Sequence of chain 1.B:
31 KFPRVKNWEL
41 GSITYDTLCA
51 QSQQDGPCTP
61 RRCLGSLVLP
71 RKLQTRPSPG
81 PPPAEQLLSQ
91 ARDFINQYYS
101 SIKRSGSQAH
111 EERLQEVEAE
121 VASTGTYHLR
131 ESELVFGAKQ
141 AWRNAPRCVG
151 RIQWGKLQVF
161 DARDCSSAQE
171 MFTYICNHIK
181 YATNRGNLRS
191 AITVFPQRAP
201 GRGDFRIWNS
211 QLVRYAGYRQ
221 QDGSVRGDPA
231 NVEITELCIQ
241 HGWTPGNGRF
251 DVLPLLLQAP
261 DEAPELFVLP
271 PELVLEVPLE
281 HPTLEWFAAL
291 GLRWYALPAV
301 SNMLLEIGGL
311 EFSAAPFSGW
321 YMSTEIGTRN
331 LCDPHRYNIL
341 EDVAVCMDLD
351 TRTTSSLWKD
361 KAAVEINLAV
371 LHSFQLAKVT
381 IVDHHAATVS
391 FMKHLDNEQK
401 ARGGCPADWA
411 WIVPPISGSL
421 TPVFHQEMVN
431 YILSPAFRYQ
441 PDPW

Sequence of chain 1.A:
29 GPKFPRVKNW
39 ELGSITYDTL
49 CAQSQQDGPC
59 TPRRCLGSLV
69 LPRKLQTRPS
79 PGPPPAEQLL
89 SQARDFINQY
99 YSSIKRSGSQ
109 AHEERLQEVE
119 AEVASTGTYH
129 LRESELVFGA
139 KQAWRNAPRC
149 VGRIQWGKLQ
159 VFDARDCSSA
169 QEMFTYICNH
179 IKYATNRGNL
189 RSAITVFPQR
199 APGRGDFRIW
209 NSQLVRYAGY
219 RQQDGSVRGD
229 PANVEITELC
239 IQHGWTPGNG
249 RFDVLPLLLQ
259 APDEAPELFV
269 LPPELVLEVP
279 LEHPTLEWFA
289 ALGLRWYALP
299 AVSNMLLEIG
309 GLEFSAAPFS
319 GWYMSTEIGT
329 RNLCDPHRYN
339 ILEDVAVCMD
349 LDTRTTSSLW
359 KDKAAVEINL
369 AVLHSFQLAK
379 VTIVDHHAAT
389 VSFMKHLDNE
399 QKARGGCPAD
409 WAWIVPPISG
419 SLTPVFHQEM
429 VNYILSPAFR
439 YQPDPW

This protein binds this small molecule.
Small molecule (SMILES): NC(=[NH2+])NCCC[C@H](N)C(=O)O

Binding-site contacts:
Ligand atom NE contacts residue TRP411 of chain 1.B at 3.7 Å.
Ligand atom NH1 contacts residue HEM1 of chain 1.O at 3.6 Å.
Ligand atom CA contacts residue VAL68 of chain 1.B at 3.7 Å (hydrophobic).
Ligand atom NH1 contacts residue TRP411 of chain 1.B at 3.8 Å.
Ligand atom NH1 contacts residue ARG329 of chain 1.B at 3.5 Å (salt-bridge).
Ligand atom NE contacts residue GOL1 of chain 1.Q at 3.9 Å.
Ligand atom CG contacts residue TRP409 of chain 1.A at 3.6 Å (hydrophobic).
Ligand atom CD contacts residue PHE424 of chain 1.A at 3.8 Å (hydrophobic).
Ligand atom NH2 contacts residue GOL1 of chain 1.Q at 3.2 Å (h-bond).
Ligand atom CB contacts residue VAL68 of chain 1.B at 4.1 Å (hydrophobic).
Ligand atom O contacts residue HIS425 of chain 1.A at 4.1 Å.
Ligand atom C contacts residue PHE424 of chain 1.A at 3.3 Å (hydrophobic).
Ligand atom N contacts residue PHE424 of chain 1.A at 4.2 Å.
Ligand atom NH1 contacts residue ALA410 of chain 1.B at 3.9 Å.
Ligand atom CG contacts residue PHE424 of chain 1.A at 4.2 Å (hydrophobic).
Ligand atom CZ contacts residue TRP411 of chain 1.B at 3.7 Å (hydrophobic).
Ligand atom OXT contacts residue TRP38 of chain 1.A at 3.6 Å.
Ligand atom CZ contacts residue GOL1 of chain 1.Q at 4.0 Å.
Ligand atom NE contacts residue ARG329 of chain 1.B at 3.8 Å.
Ligand atom C contacts residue HIS425 of chain 1.A at 4.2 Å.
Ligand atom CB contacts residue SER66 of chain 1.B at 4.0 Å.
Ligand atom NH2 contacts residue HEM1 of chain 1.O at 3.1 Å (h-bond).
Ligand atom CD contacts residue TRP411 of chain 1.B at 3.8 Å (hydrophobic).
Ligand atom OXT contacts residue GLU427 of chain 1.A at 4.2 Å.
Ligand atom O contacts residue GOL1 of chain 1.Q at 4.0 Å.
Ligand atom NH2 contacts residue ARG329 of chain 1.B at 2.9 Å (salt-bridge).
Ligand atom N contacts residue TRP409 of chain 1.A at 3.6 Å (h-bond).
Ligand atom OXT contacts residue PHE424 of chain 1.A at 3.2 Å (h-bond).
Ligand atom NH2 contacts residue TRP411 of chain 1.B at 3.7 Å.
Ligand atom N contacts residue SER66 of chain 1.B at 2.7 Å (h-bond).
Ligand atom CD contacts residue ALA410 of chain 1.B at 3.4 Å (hydrophobic).
Ligand atom CZ contacts residue ARG329 of chain 1.B at 3.2 Å.
Ligand atom OXT contacts residue HIS425 of chain 1.A at 3.3 Å.
Ligand atom CB contacts residue TRP411 of chain 1.B at 3.8 Å (hydrophobic).
Ligand atom OXT contacts residue GLN426 of chain 1.A at 3.8 Å.
Ligand atom CA contacts residue SER66 of chain 1.B at 3.4 Å.
Ligand atom NE contacts residue PHE424 of chain 1.A at 4.2 Å.
Ligand atom CZ contacts residue HEM1 of chain 1.O at 3.8 Å.
Ligand atom C contacts residue VAL68 of chain 1.B at 4.2 Å (hydrophobic).
Ligand atom O contacts residue PHE424 of chain 1.A at 3.2 Å (h-bond).